A small-molecule ligand and the protein it binds are described below.
Small molecule (SMILES): CC(=O)N[C@@H]1[C@@H](O)[C@H](O)[C@@H](CO)O[C@H]1O

Binding-site contacts:
Ligand atom C1 contacts residue ASN341 of chain 2.A at 1.4 Å.
Ligand atom O5 contacts residue ASN341 of chain 2.A at 2.5 Å (h-bond).
Ligand atom C4 contacts residue ASN341 of chain 2.A at 4.3 Å.
Ligand atom N2 contacts residue ASN341 of chain 2.A at 2.9 Å (h-bond).
Ligand atom C3 contacts residue ASN341 of chain 2.A at 3.8 Å.
Ligand atom C5 contacts residue ASN341 of chain 2.A at 3.5 Å.
Ligand atom C6 contacts residue ASN341 of chain 2.A at 4.4 Å.
Ligand atom C7 contacts residue ASN341 of chain 2.A at 3.8 Å.
Ligand atom C2 contacts residue ASN341 of chain 2.A at 2.6 Å.
Ligand atom C8 contacts residue ASN341 of chain 2.A at 4.3 Å.
Ligand atom O7 contacts residue ILE344 of chain 2.A at 4.2 Å.

Sequence of chain 2.A:
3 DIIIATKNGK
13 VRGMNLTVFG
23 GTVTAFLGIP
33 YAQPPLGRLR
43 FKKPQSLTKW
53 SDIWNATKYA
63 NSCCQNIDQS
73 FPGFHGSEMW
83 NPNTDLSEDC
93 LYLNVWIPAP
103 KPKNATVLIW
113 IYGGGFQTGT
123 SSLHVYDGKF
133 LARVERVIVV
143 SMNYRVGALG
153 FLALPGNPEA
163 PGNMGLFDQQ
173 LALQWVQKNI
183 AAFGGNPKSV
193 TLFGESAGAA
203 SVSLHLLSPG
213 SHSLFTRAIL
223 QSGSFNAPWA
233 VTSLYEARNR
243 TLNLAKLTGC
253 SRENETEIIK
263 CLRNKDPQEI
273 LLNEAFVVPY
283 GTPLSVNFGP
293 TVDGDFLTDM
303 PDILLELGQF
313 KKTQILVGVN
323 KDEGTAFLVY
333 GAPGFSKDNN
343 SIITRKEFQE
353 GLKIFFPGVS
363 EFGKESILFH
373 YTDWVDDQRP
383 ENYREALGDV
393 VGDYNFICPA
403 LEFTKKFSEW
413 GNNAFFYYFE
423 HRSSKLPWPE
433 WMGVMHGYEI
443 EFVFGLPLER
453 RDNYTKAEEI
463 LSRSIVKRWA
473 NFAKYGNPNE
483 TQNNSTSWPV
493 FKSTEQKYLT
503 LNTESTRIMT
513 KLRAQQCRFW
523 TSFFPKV